Sequence of chain 3.A:
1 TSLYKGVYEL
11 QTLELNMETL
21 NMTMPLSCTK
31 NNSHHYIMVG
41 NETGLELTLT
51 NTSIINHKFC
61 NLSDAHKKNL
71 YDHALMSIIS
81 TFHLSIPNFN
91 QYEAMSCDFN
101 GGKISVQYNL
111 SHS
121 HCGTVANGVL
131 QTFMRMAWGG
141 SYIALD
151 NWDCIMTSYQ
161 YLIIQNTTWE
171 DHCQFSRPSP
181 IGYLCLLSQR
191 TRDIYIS

A small-molecule ligand and the protein it binds are described below.
Small molecule (SMILES): CC(=O)N[C@@H]1[C@@H](O)[C@H](O)[C@@H](CO)O[C@H]1O

Sequence of chain 3.C:
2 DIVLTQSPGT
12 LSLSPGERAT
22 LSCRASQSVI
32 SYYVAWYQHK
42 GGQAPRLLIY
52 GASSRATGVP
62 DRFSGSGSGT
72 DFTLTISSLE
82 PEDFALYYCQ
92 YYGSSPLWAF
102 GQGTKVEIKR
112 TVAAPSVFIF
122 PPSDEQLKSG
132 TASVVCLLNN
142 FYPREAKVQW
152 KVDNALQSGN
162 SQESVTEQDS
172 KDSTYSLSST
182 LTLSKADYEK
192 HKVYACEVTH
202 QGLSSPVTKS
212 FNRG

Sequence of chain 3.F:
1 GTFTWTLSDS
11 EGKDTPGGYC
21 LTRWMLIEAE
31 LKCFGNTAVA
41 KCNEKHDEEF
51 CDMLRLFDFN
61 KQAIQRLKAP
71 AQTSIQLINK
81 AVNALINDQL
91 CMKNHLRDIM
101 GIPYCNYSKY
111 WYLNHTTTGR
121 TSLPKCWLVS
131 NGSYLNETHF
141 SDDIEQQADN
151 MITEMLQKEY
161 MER

Binding-site contacts:
Ligand atom O7 contacts residue ASN131 of chain 3.F at 4.3 Å.
Ligand atom C1 contacts residue ASN131 of chain 3.F at 1.4 Å.
Ligand atom N2 contacts residue GLY70 of chain 3.C at 3.9 Å.
Ligand atom C7 contacts residue GLY70 of chain 3.C at 4.5 Å.
Ligand atom O3 contacts residue SER29 of chain 3.C at 4.0 Å.
Ligand atom C3 contacts residue SER29 of chain 3.C at 4.4 Å.
Ligand atom N2 contacts residue ASN131 of chain 3.F at 2.8 Å (h-bond).
Ligand atom C2 contacts residue ASN131 of chain 3.F at 2.4 Å.
Ligand atom C2 contacts residue SER29 of chain 3.C at 3.8 Å.
Ligand atom C3 contacts residue ASN131 of chain 3.F at 3.8 Å.
Ligand atom C7 contacts residue ASN131 of chain 3.F at 3.4 Å.
Ligand atom N2 contacts residue SER29 of chain 3.C at 4.1 Å.
Ligand atom C8 contacts residue ASP146 of chain 3.A at 4.1 Å.
Ligand atom O3 contacts residue GLY70 of chain 3.C at 4.4 Å.
Ligand atom C5 contacts residue ASN131 of chain 3.F at 3.7 Å.
Ligand atom O7 contacts residue GLY70 of chain 3.C at 3.9 Å.
Ligand atom C8 contacts residue ASN131 of chain 3.F at 3.4 Å.
Ligand atom O7 contacts residue SER69 of chain 3.C at 4.1 Å.
Ligand atom O5 contacts residue ASN131 of chain 3.F at 2.4 Å (h-bond).
Ligand atom C4 contacts residue ASN131 of chain 3.F at 4.2 Å.